The protein below binds the small molecule below.
Small molecule (SMILES): CC(=O)N[C@@H]1[C@@H](O)[C@@H](F)C(C(=O)O)=[O+][C@H]1[C@H](O)CCO

Binding-site contacts:
Ligand atom O6 contacts residue 9S71 of chain 3.H at 0.6 Å (h-bond).
Ligand atom C8 contacts residue 9S71 of chain 3.H at 0.7 Å.
Ligand atom C5 contacts residue 9S71 of chain 3.H at 0.5 Å.
Ligand atom C10 contacts residue 9S71 of chain 3.H at 0.3 Å.
Ligand atom O10 contacts residue ARG71 of chain 3.A at 2.8 Å (salt-bridge).
Ligand atom C8 contacts residue GLU196 of chain 3.A at 3.3 Å.
Ligand atom F1 contacts residue 9S71 of chain 3.H at 0.8 Å.
Ligand atom O1A contacts residue ARG290 of chain 3.A at 2.9 Å (salt-bridge).
Ligand atom C9 contacts residue 9S71 of chain 3.H at 0.8 Å.
Ligand atom C2 contacts residue 9S71 of chain 3.H at 1.2 Å.
Ligand atom O1B contacts residue ARG290 of chain 3.A at 2.7 Å (salt-bridge).
Ligand atom N5 contacts residue 9S71 of chain 3.H at 0.4 Å (h-bond).
Ligand atom C1 contacts residue TYR324 of chain 3.A at 2.9 Å (hydrophobic).
Ligand atom O4 contacts residue ASP70 of chain 3.A at 3.3 Å.
Ligand atom O1B contacts residue 9S71 of chain 3.H at 0.3 Å (h-bond).
Ligand atom O1A contacts residue 9S71 of chain 3.H at 0.4 Å (h-bond).
Ligand atom F1 contacts residue ARG37 of chain 3.A at 3.4 Å.
Ligand atom C3 contacts residue 9S71 of chain 3.H at 0.6 Å.
Ligand atom O6 contacts residue TYR324 of chain 3.A at 2.8 Å (h-bond).
Ligand atom O9 contacts residue 9S71 of chain 3.H at 0.1 Å (h-bond).
Ligand atom C1 contacts residue 9S71 of chain 3.H at 0.6 Å.
Ligand atom C2 contacts residue TYR324 of chain 3.A at 2.6 Å (hydrophobic).
Ligand atom C8 contacts residue GLU197 of chain 3.A at 3.2 Å.
Ligand atom C6 contacts residue TYR324 of chain 3.A at 3.1 Å (hydrophobic).
Ligand atom O9 contacts residue GLU196 of chain 3.A at 2.6 Å (salt-bridge).
Ligand atom O4 contacts residue GLU38 of chain 3.A at 3.3 Å (salt-bridge).
Ligand atom C3 contacts residue TYR324 of chain 3.A at 3.0 Å (hydrophobic).
Ligand atom O1B contacts residue TYR324 of chain 3.A at 3.3 Å (h-bond).
Ligand atom C11 contacts residue 9S71 of chain 3.H at 0.3 Å.
Ligand atom C9 contacts residue GLU196 of chain 3.A at 3.2 Å.
Ligand atom C6 contacts residue 9S71 of chain 3.H at 0.3 Å.
Ligand atom O4 contacts residue 9S71 of chain 3.H at 0.8 Å (h-bond).
Ligand atom F1 contacts residue ASP70 of chain 3.A at 2.4 Å.
Ligand atom O1A contacts residue ARG37 of chain 3.A at 2.7 Å (salt-bridge).
Ligand atom C4 contacts residue 9S71 of chain 3.H at 0.6 Å.
Ligand atom O1B contacts residue ARG212 of chain 3.A at 3.3 Å (salt-bridge).
Ligand atom O10 contacts residue 9S71 of chain 3.H at 0.4 Å (h-bond).
Ligand atom O7 contacts residue 9S71 of chain 3.H at 0.8 Å (h-bond).
Ligand atom C4 contacts residue TYR324 of chain 3.A at 3.4 Å (hydrophobic).
Ligand atom C7 contacts residue 9S71 of chain 3.H at 0.3 Å.

Sequence of chain 3.A:
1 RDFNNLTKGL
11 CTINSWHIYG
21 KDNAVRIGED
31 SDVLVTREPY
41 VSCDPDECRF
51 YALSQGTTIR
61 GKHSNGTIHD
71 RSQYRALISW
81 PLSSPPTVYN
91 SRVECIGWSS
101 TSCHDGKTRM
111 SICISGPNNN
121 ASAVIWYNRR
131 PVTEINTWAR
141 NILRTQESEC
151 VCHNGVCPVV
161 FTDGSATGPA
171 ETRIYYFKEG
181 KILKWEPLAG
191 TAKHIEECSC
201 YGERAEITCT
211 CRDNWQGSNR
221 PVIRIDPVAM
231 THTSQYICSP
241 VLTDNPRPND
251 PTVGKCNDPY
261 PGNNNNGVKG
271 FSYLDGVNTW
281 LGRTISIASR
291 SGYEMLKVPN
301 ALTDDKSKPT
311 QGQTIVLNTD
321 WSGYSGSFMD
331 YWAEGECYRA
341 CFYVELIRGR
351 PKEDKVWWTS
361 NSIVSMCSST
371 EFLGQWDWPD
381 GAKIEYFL